A small-molecule ligand and the protein it binds are described below.
Small molecule (SMILES): CC(=O)N[C@H]1[C@H](O[C@H]2[C@H](O)[C@@H](NC(C)=O)CO[C@@H]2CO)O[C@H](CO)[C@@H](O[C@H]2O[C@H](CO)[C@@H](O)[C@H](O)[C@@H]2O)[C@@H]1O

Sequence of chain 1.C:
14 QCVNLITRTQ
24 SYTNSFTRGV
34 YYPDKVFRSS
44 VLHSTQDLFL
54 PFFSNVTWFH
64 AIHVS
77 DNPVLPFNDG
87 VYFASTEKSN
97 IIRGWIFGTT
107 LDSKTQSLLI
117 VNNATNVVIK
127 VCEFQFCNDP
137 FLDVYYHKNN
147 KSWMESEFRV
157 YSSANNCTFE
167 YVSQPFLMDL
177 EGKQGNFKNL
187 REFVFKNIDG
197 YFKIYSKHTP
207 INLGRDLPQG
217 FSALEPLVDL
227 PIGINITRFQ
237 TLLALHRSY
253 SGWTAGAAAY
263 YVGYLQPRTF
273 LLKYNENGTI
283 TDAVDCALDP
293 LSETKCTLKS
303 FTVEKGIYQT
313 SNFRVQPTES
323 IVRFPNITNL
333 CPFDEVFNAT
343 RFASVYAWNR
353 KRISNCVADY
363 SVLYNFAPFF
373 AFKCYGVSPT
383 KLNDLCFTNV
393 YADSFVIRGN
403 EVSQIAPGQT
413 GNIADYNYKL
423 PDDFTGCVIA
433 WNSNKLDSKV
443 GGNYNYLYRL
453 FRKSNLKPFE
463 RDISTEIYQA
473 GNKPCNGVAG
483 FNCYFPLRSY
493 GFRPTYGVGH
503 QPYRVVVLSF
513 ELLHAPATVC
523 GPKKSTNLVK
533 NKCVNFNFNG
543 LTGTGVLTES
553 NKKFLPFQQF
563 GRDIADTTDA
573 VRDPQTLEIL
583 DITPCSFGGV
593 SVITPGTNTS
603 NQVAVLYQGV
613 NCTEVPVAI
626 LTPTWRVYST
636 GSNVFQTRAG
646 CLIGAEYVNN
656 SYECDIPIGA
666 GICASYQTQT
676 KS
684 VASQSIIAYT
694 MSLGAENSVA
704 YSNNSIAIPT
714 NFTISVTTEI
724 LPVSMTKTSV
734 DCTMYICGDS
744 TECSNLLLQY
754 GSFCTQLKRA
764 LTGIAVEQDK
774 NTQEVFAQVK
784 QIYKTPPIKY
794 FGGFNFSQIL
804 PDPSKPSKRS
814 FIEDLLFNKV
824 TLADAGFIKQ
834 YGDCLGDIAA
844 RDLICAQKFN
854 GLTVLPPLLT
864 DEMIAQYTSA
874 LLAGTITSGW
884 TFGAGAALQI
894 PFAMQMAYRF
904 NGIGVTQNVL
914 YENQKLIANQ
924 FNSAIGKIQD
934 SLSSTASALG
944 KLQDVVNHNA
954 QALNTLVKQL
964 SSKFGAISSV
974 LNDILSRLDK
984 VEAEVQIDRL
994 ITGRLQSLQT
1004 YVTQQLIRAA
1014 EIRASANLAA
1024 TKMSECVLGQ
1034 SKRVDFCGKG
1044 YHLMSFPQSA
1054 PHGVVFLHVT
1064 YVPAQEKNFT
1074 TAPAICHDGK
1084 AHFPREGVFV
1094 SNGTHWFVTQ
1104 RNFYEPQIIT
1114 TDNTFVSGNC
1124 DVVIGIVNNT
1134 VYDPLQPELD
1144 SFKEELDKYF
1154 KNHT

Binding-site contacts:
Ligand atom O5 contacts residue GLN801 of chain 1.C at 4.4 Å.
Ligand atom C8 contacts residue ASN798 of chain 1.C at 4.4 Å.
Ligand atom C3 contacts residue ASN798 of chain 1.C at 3.7 Å.
Ligand atom C6 contacts residue GLN801 of chain 1.C at 2.9 Å.
Ligand atom C1 contacts residue ASN798 of chain 1.C at 1.5 Å.
Ligand atom O6 contacts residue GLN801 of chain 1.C at 3.9 Å.
Ligand atom O5 contacts residue SER800 of chain 1.C at 3.7 Å.
Ligand atom C1 contacts residue SER800 of chain 1.C at 3.3 Å.
Ligand atom C2 contacts residue SER800 of chain 1.C at 4.4 Å.
Ligand atom C7 contacts residue GLN801 of chain 1.C at 4.1 Å.
Ligand atom C5 contacts residue SER800 of chain 1.C at 3.8 Å.
Ligand atom O5 contacts residue ASN798 of chain 1.C at 2.5 Å (h-bond).
Ligand atom N2 contacts residue ASN798 of chain 1.C at 2.6 Å (h-bond).
Ligand atom C5 contacts residue ASN798 of chain 1.C at 3.8 Å.
Ligand atom O7 contacts residue ASN798 of chain 1.C at 4.0 Å.
Ligand atom C8 contacts residue GLN801 of chain 1.C at 3.2 Å.
Ligand atom C7 contacts residue ASN798 of chain 1.C at 3.5 Å.
Ligand atom C4 contacts residue ASN798 of chain 1.C at 4.2 Å.
Ligand atom C2 contacts residue ASN798 of chain 1.C at 2.3 Å.
Ligand atom C5 contacts residue GLN801 of chain 1.C at 3.8 Å.